Sequence of chain 1.A:
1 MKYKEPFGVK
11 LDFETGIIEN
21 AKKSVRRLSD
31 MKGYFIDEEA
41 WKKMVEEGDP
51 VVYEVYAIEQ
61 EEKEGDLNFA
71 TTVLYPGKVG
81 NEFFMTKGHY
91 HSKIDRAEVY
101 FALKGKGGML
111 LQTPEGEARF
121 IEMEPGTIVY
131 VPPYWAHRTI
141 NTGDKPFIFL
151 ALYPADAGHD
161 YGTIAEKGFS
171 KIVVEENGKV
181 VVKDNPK

A small-molecule ligand and the protein it binds are described below.
Small molecule (SMILES): O=C(O)[C@H](O)[C@@H](O)[C@H](O)[C@H](O)COP(=O)(O)O

Binding-site contacts:
Ligand atom O1 contacts residue TYR153 of chain 1.A at 2.8 Å (h-bond).
Ligand atom O1P contacts residue TYR161 of chain 1.A at 3.5 Å.
Ligand atom O2P contacts residue TYR53 of chain 1.A at 2.5 Å (h-bond).
Ligand atom O3 contacts residue VAL55 of chain 1.A at 3.6 Å.
Ligand atom O2P contacts residue LYS87 of chain 1.A at 3.6 Å.
Ligand atom O3 contacts residue THR72 of chain 1.A at 3.6 Å.
Ligand atom P contacts residue HIS89 of chain 1.A at 3.6 Å.
Ligand atom C5 contacts residue THR72 of chain 1.A at 3.2 Å.
Ligand atom O5 contacts residue THR72 of chain 1.A at 2.9 Å (h-bond).
Ligand atom C6 contacts residue THR86 of chain 1.A at 3.8 Å.
Ligand atom O1A contacts residue HIS159 of chain 1.A at 2.6 Å (h-bond).
Ligand atom O1 contacts residue HIS159 of chain 1.A at 4.1 Å.
Ligand atom O2 contacts residue HIS137 of chain 1.A at 4.1 Å.
Ligand atom O3P contacts residue HIS89 of chain 1.A at 3.4 Å.
Ligand atom O5 contacts residue PHE149 of chain 1.A at 3.6 Å.
Ligand atom O1A contacts residue TYR153 of chain 1.A at 3.4 Å.
Ligand atom C2 contacts residue GLU98 of chain 1.A at 3.3 Å.
Ligand atom O1P contacts residue GLY88 of chain 1.A at 3.0 Å (h-bond).
Ligand atom O6 contacts residue THR86 of chain 1.A at 3.4 Å.
Ligand atom C1 contacts residue TYR153 of chain 1.A at 3.3 Å (hydrophobic).
Ligand atom C5 contacts residue VAL55 of chain 1.A at 4.1 Å (hydrophobic).
Ligand atom C1 contacts residue FE1 of chain 1.D at 3.8 Å.
Ligand atom C2 contacts residue FE1 of chain 1.D at 4.0 Å.
Ligand atom O2P contacts residue TYR161 of chain 1.A at 3.7 Å.
Ligand atom C2 contacts residue TYR153 of chain 1.A at 3.7 Å (hydrophobic).
Ligand atom O1P contacts residue HIS89 of chain 1.A at 2.7 Å (h-bond).
Ligand atom P contacts residue TYR161 of chain 1.A at 3.6 Å.
Ligand atom C1 contacts residue HIS159 of chain 1.A at 3.7 Å.
Ligand atom O2P contacts residue THR86 of chain 1.A at 4.1 Å.
Ligand atom C6 contacts residue TYR53 of chain 1.A at 3.5 Å (hydrophobic).
Ligand atom O2 contacts residue GLU98 of chain 1.A at 2.7 Å (salt-bridge).
Ligand atom O2 contacts residue FE1 of chain 1.D at 3.1 Å.
Ligand atom P contacts residue TYR53 of chain 1.A at 4.0 Å.
Ligand atom O1A contacts residue FE1 of chain 1.D at 3.0 Å.
Ligand atom O3 contacts residue ALA70 of chain 1.A at 3.7 Å.
Ligand atom P contacts residue THR86 of chain 1.A at 4.1 Å.
Ligand atom O3P contacts residue TYR161 of chain 1.A at 2.4 Å (h-bond).
Ligand atom O2 contacts residue HIS89 of chain 1.A at 3.8 Å.
Ligand atom O5 contacts residue THR86 of chain 1.A at 4.0 Å.
Ligand atom O2 contacts residue TYR100 of chain 1.A at 3.5 Å (h-bond).